Sequence of chain 1.R:
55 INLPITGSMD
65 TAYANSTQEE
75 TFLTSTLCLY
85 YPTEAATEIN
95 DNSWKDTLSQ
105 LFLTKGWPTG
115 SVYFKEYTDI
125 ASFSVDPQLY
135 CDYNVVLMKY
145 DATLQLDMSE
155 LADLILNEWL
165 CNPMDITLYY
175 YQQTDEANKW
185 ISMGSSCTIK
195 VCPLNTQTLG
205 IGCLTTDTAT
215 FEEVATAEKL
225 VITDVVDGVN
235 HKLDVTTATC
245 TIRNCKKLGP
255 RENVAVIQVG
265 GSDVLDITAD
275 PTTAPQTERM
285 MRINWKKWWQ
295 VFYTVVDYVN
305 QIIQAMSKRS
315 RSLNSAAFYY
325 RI

Binding-site contacts:
Ligand atom O5 contacts residue ASN69 of chain 1.R at 3.5 Å (h-bond).
Ligand atom C1 contacts residue ASN69 of chain 1.R at 3.1 Å.
Ligand atom C2 contacts residue ASN69 of chain 1.R at 3.3 Å.
Ligand atom C7 contacts residue ASN69 of chain 1.R at 4.2 Å.
Ligand atom O7 contacts residue ASN69 of chain 1.R at 4.2 Å.
Ligand atom N2 contacts residue ASN69 of chain 1.R at 3.8 Å.

This small molecule binds to this protein.
Small molecule (SMILES): CC(=O)N[C@@H]1[C@@H](O)[C@H](O)[C@@H](CO)O[C@H]1O